Sequence of chain 22.E:
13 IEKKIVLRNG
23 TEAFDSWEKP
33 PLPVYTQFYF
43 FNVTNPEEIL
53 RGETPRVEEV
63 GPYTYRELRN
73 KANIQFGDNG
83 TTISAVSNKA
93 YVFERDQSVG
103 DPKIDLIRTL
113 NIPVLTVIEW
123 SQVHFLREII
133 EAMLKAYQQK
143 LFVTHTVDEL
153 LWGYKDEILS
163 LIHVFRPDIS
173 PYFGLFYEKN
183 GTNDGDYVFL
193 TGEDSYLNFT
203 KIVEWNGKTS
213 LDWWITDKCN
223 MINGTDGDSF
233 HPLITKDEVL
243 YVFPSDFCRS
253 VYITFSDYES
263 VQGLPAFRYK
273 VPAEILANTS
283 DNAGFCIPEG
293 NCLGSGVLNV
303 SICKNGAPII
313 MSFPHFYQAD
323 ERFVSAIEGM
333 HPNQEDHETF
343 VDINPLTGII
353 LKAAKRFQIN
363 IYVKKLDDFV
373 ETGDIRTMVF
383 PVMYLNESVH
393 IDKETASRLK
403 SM

Binding-site contacts:
Ligand atom C8 contacts residue TYR93 of chain 22.E at 4.4 Å (hydrophobic).
Ligand atom C1 contacts residue ASN182 of chain 22.E at 1.4 Å.
Ligand atom N2 contacts residue TYR93 of chain 22.E at 3.3 Å (h-bond).
Ligand atom C8 contacts residue ASN182 of chain 22.E at 4.3 Å.
Ligand atom O7 contacts residue VAL94 of chain 22.E at 3.5 Å.
Ligand atom O7 contacts residue TRP154 of chain 22.E at 4.4 Å.
Ligand atom O4 contacts residue VAL94 of chain 22.E at 3.7 Å.
Ligand atom C2 contacts residue VAL94 of chain 22.E at 4.3 Å (hydrophobic).
Ligand atom C3 contacts residue TYR93 of chain 22.E at 3.8 Å (hydrophobic).
Ligand atom C2 contacts residue TYR93 of chain 22.E at 3.8 Å (hydrophobic).
Ligand atom C1 contacts residue TYR93 of chain 22.E at 3.8 Å (hydrophobic).
Ligand atom C4 contacts residue ASN182 of chain 22.E at 4.3 Å.
Ligand atom O3 contacts residue VAL94 of chain 22.E at 4.5 Å.
Ligand atom O5 contacts residue ASN182 of chain 22.E at 2.4 Å (h-bond).
Ligand atom N2 contacts residue ASN182 of chain 22.E at 2.9 Å (h-bond).
Ligand atom C7 contacts residue TYR93 of chain 22.E at 4.3 Å (hydrophobic).
Ligand atom C7 contacts residue ASN182 of chain 22.E at 3.1 Å.
Ligand atom C5 contacts residue ASN182 of chain 22.E at 3.6 Å.
Ligand atom C3 contacts residue ASN182 of chain 22.E at 3.8 Å.
Ligand atom C7 contacts residue TRP154 of chain 22.E at 4.5 Å (hydrophobic).
Ligand atom C3 contacts residue VAL94 of chain 22.E at 4.4 Å (hydrophobic).
Ligand atom C2 contacts residue ASN182 of chain 22.E at 2.5 Å.
Ligand atom O7 contacts residue LEU70 of chain 22.E at 3.7 Å.
Ligand atom O7 contacts residue ASN182 of chain 22.E at 2.9 Å (h-bond).
Ligand atom C8 contacts residue TRP154 of chain 22.E at 3.6 Å (hydrophobic).
Ligand atom C8 contacts residue ASP150 of chain 22.E at 4.3 Å.

The protein below binds the small molecule below.
Small molecule (SMILES): CC(=O)N[C@H]1[C@H](O[C@H]2[C@H](O)[C@@H](NC(C)=O)CO[C@@H]2CO)O[C@H](CO)[C@@H](O)[C@@H]1O